The small molecule below binds the protein below.
Small molecule (SMILES): CCCS(=O)(=O)N1N=Cc2sc(C)cc2B1O

Binding-site contacts:
Ligand atom C15 contacts residue GLY92 of chain 2.B at 4.0 Å.
Ligand atom C17 contacts residue MET158 of chain 2.B at 4.0 Å (hydrophobic).
Ligand atom C12 contacts residue ILE199 of chain 2.B at 4.2 Å (hydrophobic).
Ligand atom B1 contacts residue TYR155 of chain 2.B at 3.9 Å.
Ligand atom C16 contacts residue MET158 of chain 2.B at 3.8 Å (hydrophobic).
Ligand atom O16 contacts residue LYS162 of chain 2.B at 3.9 Å.
Ligand atom S1 contacts residue PHE202 of chain 2.B at 3.9 Å.
Ligand atom O1 contacts residue NAD1 of chain 2.E at 2.3 Å (h-bond).
Ligand atom O1 contacts residue MET158 of chain 2.B at 4.0 Å.
Ligand atom C8 contacts residue TYR145 of chain 2.B at 3.8 Å (hydrophobic).
Ligand atom C14 contacts residue NAD1 of chain 2.E at 3.5 Å.
Ligand atom C15 contacts residue PHE93 of chain 2.B at 3.9 Å (hydrophobic).
Ligand atom O1 contacts residue LYS162 of chain 2.B at 3.6 Å.
Ligand atom O16 contacts residue PHE93 of chain 2.B at 3.8 Å.
Ligand atom O16 contacts residue NAD1 of chain 2.E at 3.2 Å (h-bond).
Ligand atom N1 contacts residue NAD1 of chain 2.E at 2.4 Å (h-bond).
Ligand atom S1 contacts residue NAD1 of chain 2.E at 3.4 Å.
Ligand atom S15 contacts residue GLY92 of chain 2.B at 3.8 Å.
Ligand atom C17 contacts residue ILE199 of chain 2.B at 4.0 Å (hydrophobic).
Ligand atom N2 contacts residue NAD1 of chain 2.E at 3.2 Å.
Ligand atom C8 contacts residue NAD1 of chain 2.E at 3.5 Å.
Ligand atom O16 contacts residue GLY92 of chain 2.B at 3.4 Å.
Ligand atom O1 contacts residue TYR155 of chain 2.B at 2.6 Å (h-bond).
Ligand atom O15 contacts residue NAD1 of chain 2.E at 3.2 Å.
Ligand atom C8 contacts residue PHE202 of chain 2.B at 4.0 Å (hydrophobic).
Ligand atom S1 contacts residue ILE199 of chain 2.B at 3.8 Å.
Ligand atom C7 contacts residue NAD1 of chain 2.E at 3.5 Å.
Ligand atom B1 contacts residue LYS162 of chain 2.B at 4.0 Å.
Ligand atom C14 contacts residue ILE199 of chain 2.B at 4.1 Å (hydrophobic).
Ligand atom O15 contacts residue GLY92 of chain 2.B at 3.4 Å (h-bond).
Ligand atom C12 contacts residue NAD1 of chain 2.E at 3.3 Å.
Ligand atom C12 contacts residue TYR155 of chain 2.B at 3.5 Å (hydrophobic).
Ligand atom S15 contacts residue NAD1 of chain 2.E at 3.3 Å (h-bond).
Ligand atom C13 contacts residue TYR155 of chain 2.B at 4.0 Å (hydrophobic).
Ligand atom C2 contacts residue NAD1 of chain 2.E at 3.6 Å.
Ligand atom O16 contacts residue MET158 of chain 2.B at 3.5 Å.
Ligand atom B1 contacts residue NAD1 of chain 2.E at 1.5 Å.
Ligand atom C13 contacts residue NAD1 of chain 2.E at 2.5 Å.
Ligand atom C12 contacts residue TYR145 of chain 2.B at 4.2 Å (hydrophobic).
Ligand atom C7 contacts residue ILE199 of chain 2.B at 3.9 Å (hydrophobic).

Sequence of chain 2.B:
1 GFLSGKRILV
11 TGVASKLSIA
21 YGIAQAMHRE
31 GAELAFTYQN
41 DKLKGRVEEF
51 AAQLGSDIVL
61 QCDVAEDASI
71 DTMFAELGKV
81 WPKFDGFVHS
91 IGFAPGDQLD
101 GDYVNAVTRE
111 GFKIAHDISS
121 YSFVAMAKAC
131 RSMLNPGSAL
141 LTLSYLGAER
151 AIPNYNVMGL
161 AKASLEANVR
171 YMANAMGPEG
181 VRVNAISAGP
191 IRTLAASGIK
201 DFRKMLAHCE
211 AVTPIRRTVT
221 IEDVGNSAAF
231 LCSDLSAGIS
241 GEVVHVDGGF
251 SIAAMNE